Sequence of chain 1.A:
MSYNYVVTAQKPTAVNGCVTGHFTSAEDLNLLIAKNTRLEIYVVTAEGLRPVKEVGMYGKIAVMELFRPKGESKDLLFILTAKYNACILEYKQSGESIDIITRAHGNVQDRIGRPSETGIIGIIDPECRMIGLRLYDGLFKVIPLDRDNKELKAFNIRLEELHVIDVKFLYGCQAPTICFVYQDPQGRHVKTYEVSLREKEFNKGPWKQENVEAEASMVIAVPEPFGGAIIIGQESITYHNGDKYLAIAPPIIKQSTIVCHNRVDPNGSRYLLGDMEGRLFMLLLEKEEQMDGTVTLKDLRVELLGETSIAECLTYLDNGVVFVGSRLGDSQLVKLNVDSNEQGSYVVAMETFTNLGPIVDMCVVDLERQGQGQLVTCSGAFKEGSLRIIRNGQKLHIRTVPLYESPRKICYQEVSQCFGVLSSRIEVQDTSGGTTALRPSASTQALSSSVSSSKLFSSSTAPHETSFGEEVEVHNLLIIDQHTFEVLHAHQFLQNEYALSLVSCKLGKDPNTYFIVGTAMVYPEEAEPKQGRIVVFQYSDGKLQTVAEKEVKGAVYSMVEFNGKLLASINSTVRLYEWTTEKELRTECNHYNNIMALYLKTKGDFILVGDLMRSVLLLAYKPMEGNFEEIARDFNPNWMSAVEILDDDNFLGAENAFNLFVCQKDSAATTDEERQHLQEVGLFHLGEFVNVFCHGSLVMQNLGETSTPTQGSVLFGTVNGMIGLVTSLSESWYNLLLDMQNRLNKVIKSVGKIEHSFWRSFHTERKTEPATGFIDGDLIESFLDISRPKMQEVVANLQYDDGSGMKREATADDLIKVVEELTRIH

Binding-site contacts:
Ligand atom C9 contacts residue LEU158 of chain 1.B at 3.8 Å (hydrophobic).
Ligand atom C23 contacts residue TYR107 of chain 1.B at 3.6 Å (hydrophobic).
Ligand atom C23 contacts residue ILE609 of chain 1.A at 3.8 Å (hydrophobic).
Ligand atom C5 contacts residue MET108 of chain 1.B at 3.3 Å (hydrophobic).
Ligand atom N5 contacts residue ALA46 of chain 1.B at 3.7 Å.
Ligand atom C6 contacts residue MET108 of chain 1.B at 3.8 Å (hydrophobic).
Ligand atom C19 contacts residue ARG628 of chain 1.A at 3.7 Å.
Ligand atom C1 contacts residue ARG628 of chain 1.A at 3.7 Å.
Ligand atom C10 contacts residue ALA46 of chain 1.B at 3.3 Å (hydrophobic).
Ligand atom N4 contacts residue ALA46 of chain 1.B at 3.9 Å.
Ligand atom C20 contacts residue ILE25 of chain 1.B at 3.3 Å (hydrophobic).
Ligand atom N4 contacts residue MET108 of chain 1.B at 2.9 Å (h-bond).
Ligand atom C21 contacts residue ARG628 of chain 1.A at 3.8 Å.
Ligand atom C12 contacts residue VAL79 of chain 1.B at 3.9 Å (hydrophobic).
Ligand atom C22 contacts residue ASN607 of chain 1.A at 3.5 Å.
Ligand atom C2 contacts residue ARG628 of chain 1.A at 3.7 Å.
Ligand atom C13 contacts residue VAL33 of chain 1.B at 3.8 Å (hydrophobic).
Ligand atom C5 contacts residue ASP109 of chain 1.B at 3.8 Å.
Ligand atom C6 contacts residue LEU158 of chain 1.B at 3.6 Å (hydrophobic).
Ligand atom C13 contacts residue LYS48 of chain 1.B at 3.5 Å.
Ligand atom C3 contacts residue TYR107 of chain 1.B at 3.8 Å (hydrophobic).
Ligand atom C10 contacts residue MET108 of chain 1.B at 3.6 Å (hydrophobic).
Ligand atom C18 contacts residue ARG628 of chain 1.A at 3.8 Å.
Ligand atom C1 contacts residue ILE25 of chain 1.B at 3.5 Å (hydrophobic).
Ligand atom C19 contacts residue ILE25 of chain 1.B at 3.2 Å (hydrophobic).
Ligand atom N5 contacts residue LEU158 of chain 1.B at 3.8 Å.
Ligand atom C5 contacts residue HIS110 of chain 1.B at 3.8 Å.
Ligand atom N3 contacts residue LEU158 of chain 1.B at 3.6 Å.
Ligand atom N4 contacts residue GLU106 of chain 1.B at 3.9 Å.
Ligand atom C12 contacts residue ALA168 of chain 1.B at 3.9 Å (hydrophobic).
Ligand atom N1 contacts residue MET108 of chain 1.B at 2.8 Å (h-bond).
Ligand atom C10 contacts residue GLU106 of chain 1.B at 3.2 Å.
Ligand atom C8 contacts residue LEU158 of chain 1.B at 3.5 Å (hydrophobic).
Ligand atom N2 contacts residue LEU158 of chain 1.B at 3.5 Å.
Ligand atom C3 contacts residue ASP109 of chain 1.B at 3.5 Å.
Ligand atom C12 contacts residue LEU158 of chain 1.B at 3.6 Å (hydrophobic).
Ligand atom C20 contacts residue ARG628 of chain 1.A at 3.8 Å.
Ligand atom C11 contacts residue PHE105 of chain 1.B at 3.7 Å (hydrophobic).
Ligand atom C7 contacts residue LEU158 of chain 1.B at 3.8 Å (hydrophobic).
Ligand atom N4 contacts residue TYR107 of chain 1.B at 3.8 Å.

The small molecule below binds the protein below.
Small molecule (SMILES): CC[C@H](CO)Nc1nc(NCc2ccc3ccccc3c2)c2ncn(C(C)C)c2n1

Sequence of chain 1.B:
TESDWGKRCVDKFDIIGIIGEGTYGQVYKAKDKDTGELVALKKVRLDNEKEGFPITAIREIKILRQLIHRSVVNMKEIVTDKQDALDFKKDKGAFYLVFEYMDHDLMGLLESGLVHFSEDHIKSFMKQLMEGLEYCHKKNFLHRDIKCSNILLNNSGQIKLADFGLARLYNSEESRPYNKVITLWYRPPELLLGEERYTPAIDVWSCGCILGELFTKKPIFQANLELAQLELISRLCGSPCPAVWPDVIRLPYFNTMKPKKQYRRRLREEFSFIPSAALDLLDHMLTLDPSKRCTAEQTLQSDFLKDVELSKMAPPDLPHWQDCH